Sequence of chain 2.A:
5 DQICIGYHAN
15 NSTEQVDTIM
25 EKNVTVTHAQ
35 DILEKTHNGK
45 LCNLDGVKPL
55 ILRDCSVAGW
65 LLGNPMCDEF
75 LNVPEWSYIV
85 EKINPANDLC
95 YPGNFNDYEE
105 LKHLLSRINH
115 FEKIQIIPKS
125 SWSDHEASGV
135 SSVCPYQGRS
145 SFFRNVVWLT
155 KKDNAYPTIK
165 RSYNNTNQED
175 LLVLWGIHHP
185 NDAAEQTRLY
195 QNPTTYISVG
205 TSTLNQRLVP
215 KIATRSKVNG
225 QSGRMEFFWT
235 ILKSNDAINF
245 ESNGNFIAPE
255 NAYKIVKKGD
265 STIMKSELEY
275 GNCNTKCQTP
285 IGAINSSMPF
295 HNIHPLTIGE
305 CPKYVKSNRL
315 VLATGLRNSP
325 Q

This small molecule binds to this protein.
Small molecule (SMILES): CC(=O)N[C@H]1[C@H](O[C@H]2[C@H](O)[C@@H](NC(C)=O)CO[C@@H]2CO)O[C@H](CO)[C@@H](O)[C@@H]1O

Binding-site contacts:
Ligand atom C3 contacts residue ASN27 of chain 2.A at 4.0 Å.
Ligand atom C2 contacts residue ASN27 of chain 2.A at 2.8 Å.
Ligand atom N2 contacts residue GLN19 of chain 2.A at 4.0 Å.
Ligand atom O7 contacts residue ARG313 of chain 2.A at 2.8 Å (salt-bridge).
Ligand atom C7 contacts residue GLN19 of chain 2.A at 3.6 Å.
Ligand atom O7 contacts residue ASP21 of chain 2.A at 3.3 Å (salt-bridge).
Ligand atom C7 contacts residue ARG313 of chain 2.A at 3.2 Å.
Ligand atom C8 contacts residue ARG313 of chain 2.A at 2.9 Å.
Ligand atom C4 contacts residue LYS26 of chain 2.A at 4.4 Å.
Ligand atom O5 contacts residue LYS26 of chain 2.A at 3.4 Å.
Ligand atom C7 contacts residue ASN27 of chain 2.A at 2.5 Å.
Ligand atom N2 contacts residue ASN27 of chain 2.A at 2.4 Å (h-bond).
Ligand atom C5 contacts residue ASN27 of chain 2.A at 3.7 Å.
Ligand atom C7 contacts residue ASP21 of chain 2.A at 4.5 Å.
Ligand atom C8 contacts residue GLN19 of chain 2.A at 2.8 Å.
Ligand atom O7 contacts residue ASN27 of chain 2.A at 3.0 Å (h-bond).
Ligand atom C4 contacts residue ASN27 of chain 2.A at 4.5 Å.
Ligand atom C1 contacts residue ASN27 of chain 2.A at 1.5 Å.
Ligand atom C8 contacts residue ASN27 of chain 2.A at 3.2 Å.
Ligand atom O7 contacts residue GLN19 of chain 2.A at 4.2 Å.
Ligand atom O5 contacts residue ASN27 of chain 2.A at 2.5 Å (h-bond).
Ligand atom C5 contacts residue LYS26 of chain 2.A at 4.1 Å.
Ligand atom C1 contacts residue LYS26 of chain 2.A at 4.2 Å.
Ligand atom C6 contacts residue LYS26 of chain 2.A at 4.1 Å.